Binding-site contacts:
Ligand atom O3' contacts residue ASP137 of chain 2.A at 3.2 Å.
Ligand atom O3B contacts residue HIS232 of chain 2.A at 3.4 Å (h-bond).
Ligand atom N1 contacts residue PHE111 of chain 2.A at 3.4 Å.
Ligand atom O1A contacts residue ARG76 of chain 2.A at 3.0 Å (salt-bridge).
Ligand atom PA contacts residue ARG76 of chain 2.A at 3.5 Å.
Ligand atom O2A contacts residue HIS232 of chain 2.A at 3.5 Å.
Ligand atom C2 contacts residue ARG74 of chain 2.A at 3.6 Å.
Ligand atom O2 contacts residue ARG74 of chain 2.A at 3.0 Å (salt-bridge).
Ligand atom O2A contacts residue ARG76 of chain 2.A at 3.2 Å (salt-bridge).
Ligand atom O2B contacts residue HIS232 of chain 2.A at 3.5 Å.
Ligand atom C1B contacts residue PRO72 of chain 2.A at 3.5 Å (hydrophobic).
Ligand atom O1A contacts residue MN1 of chain 2.H at 2.1 Å.
Ligand atom PB contacts residue MN1 of chain 2.H at 3.3 Å.
Ligand atom O3A contacts residue GOL1 of chain 2.I at 3.3 Å (h-bond).
Ligand atom O3B contacts residue LYS164 of chain 2.A at 3.1 Å (salt-bridge).
Ligand atom O3B contacts residue MN1 of chain 2.H at 2.1 Å.
Ligand atom O1B contacts residue TRP199 of chain 2.A at 2.8 Å (h-bond).
Ligand atom O3B contacts residue HIS229 of chain 2.A at 3.2 Å (h-bond).
Ligand atom O3' contacts residue ASP139 of chain 2.A at 3.0 Å (salt-bridge).
Ligand atom C2B contacts residue PRO72 of chain 2.A at 3.5 Å (hydrophobic).
Ligand atom O2 contacts residue PHE73 of chain 2.A at 3.2 Å.
Ligand atom O2 contacts residue PRO72 of chain 2.A at 3.6 Å (h-bond).
Ligand atom O3' contacts residue VAL138 of chain 2.A at 3.5 Å (h-bond).
Ligand atom O2' contacts residue VAL138 of chain 2.A at 3.0 Å (h-bond).
Ligand atom O4 contacts residue ASP235 of chain 2.A at 3.2 Å.
Ligand atom O1B contacts residue GOL1 of chain 2.I at 3.0 Å (h-bond).
Ligand atom C4 contacts residue ASP235 of chain 2.A at 3.6 Å.
Ligand atom O1A contacts residue HIS232 of chain 2.A at 3.0 Å (h-bond).
Ligand atom C5 contacts residue ASP235 of chain 2.A at 3.6 Å.
Ligand atom O1A contacts residue ASP139 of chain 2.A at 3.1 Å (salt-bridge).
Ligand atom N3 contacts residue ARG74 of chain 2.A at 2.8 Å (salt-bridge).
Ligand atom C5B contacts residue ASP137 of chain 2.A at 3.6 Å.
Ligand atom C6 contacts residue PHE111 of chain 2.A at 3.5 Å (hydrophobic).
Ligand atom C4B contacts residue ASP137 of chain 2.A at 3.5 Å.
Ligand atom C1' contacts residue TRP199 of chain 2.A at 3.5 Å (hydrophobic).
Ligand atom O2 contacts residue ARG76 of chain 2.A at 3.4 Å.
Ligand atom PA contacts residue MN1 of chain 2.H at 3.4 Å.
Ligand atom O2A contacts residue ASP235 of chain 2.A at 3.4 Å (salt-bridge).
Ligand atom C6' contacts residue HIS232 of chain 2.A at 3.2 Å.
Ligand atom O2' contacts residue PRO72 of chain 2.A at 2.7 Å (h-bond).

Sequence of chain 2.A:
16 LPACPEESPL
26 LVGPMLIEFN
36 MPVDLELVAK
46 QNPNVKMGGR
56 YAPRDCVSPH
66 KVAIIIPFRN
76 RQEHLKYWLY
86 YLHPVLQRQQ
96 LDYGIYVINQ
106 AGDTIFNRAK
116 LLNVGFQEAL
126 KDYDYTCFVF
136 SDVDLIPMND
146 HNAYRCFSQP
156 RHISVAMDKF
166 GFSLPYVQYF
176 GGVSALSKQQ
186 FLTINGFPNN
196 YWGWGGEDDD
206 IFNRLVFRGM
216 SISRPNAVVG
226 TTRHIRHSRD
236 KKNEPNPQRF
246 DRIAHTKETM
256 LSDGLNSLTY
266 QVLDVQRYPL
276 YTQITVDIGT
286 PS

The protein below binds the small molecule below.
Small molecule (SMILES): NCCCCCCO[P](=O)(O)O[P](=O)(O)OC[C@H]1O[C@@H](n2ccc(=O)[nH]c2=O)[C@H](O)[C@@H]1O